The protein below binds the small molecule below.
Small molecule (SMILES): CC(=O)N[C@@H]1[C@@H](O)[C@H](O)[C@@H](CO)O[C@H]1O

Binding-site contacts:
Ligand atom C5 contacts residue THR38 of chain 1.A at 4.3 Å.
Ligand atom C4 contacts residue ASN36 of chain 1.A at 4.2 Å.
Ligand atom O5 contacts residue THR41 of chain 1.A at 3.9 Å.
Ligand atom O6 contacts residue THR38 of chain 1.A at 3.2 Å (h-bond).
Ligand atom N2 contacts residue ARG312 of chain 1.A at 4.5 Å.
Ligand atom O6 contacts residue GLU40 of chain 1.A at 3.4 Å.
Ligand atom N2 contacts residue ASN36 of chain 1.A at 2.8 Å (h-bond).
Ligand atom C7 contacts residue ARG312 of chain 1.A at 4.2 Å.
Ligand atom C8 contacts residue ARG312 of chain 1.A at 3.5 Å.
Ligand atom O5 contacts residue ASN36 of chain 1.A at 2.4 Å (h-bond).
Ligand atom C6 contacts residue THR38 of chain 1.A at 3.5 Å.
Ligand atom O7 contacts residue ASN36 of chain 1.A at 3.6 Å.
Ligand atom C2 contacts residue ASN36 of chain 1.A at 2.3 Å.
Ligand atom C6 contacts residue THR41 of chain 1.A at 4.3 Å.
Ligand atom C6 contacts residue GLU40 of chain 1.A at 3.5 Å.
Ligand atom C3 contacts residue ASN36 of chain 1.A at 3.7 Å.
Ligand atom C8 contacts residue ASP310 of chain 1.A at 4.0 Å.
Ligand atom C7 contacts residue ASN36 of chain 1.A at 3.3 Å.
Ligand atom O4 contacts residue GLU40 of chain 1.A at 4.5 Å.
Ligand atom C1 contacts residue ASN36 of chain 1.A at 1.5 Å.
Ligand atom C5 contacts residue ASN36 of chain 1.A at 3.7 Å.
Ligand atom O5 contacts residue THR38 of chain 1.A at 4.0 Å.
Ligand atom C8 contacts residue ASN36 of chain 1.A at 4.2 Å.
Ligand atom C1 contacts residue THR38 of chain 1.A at 4.5 Å.

Sequence of chain 1.A:
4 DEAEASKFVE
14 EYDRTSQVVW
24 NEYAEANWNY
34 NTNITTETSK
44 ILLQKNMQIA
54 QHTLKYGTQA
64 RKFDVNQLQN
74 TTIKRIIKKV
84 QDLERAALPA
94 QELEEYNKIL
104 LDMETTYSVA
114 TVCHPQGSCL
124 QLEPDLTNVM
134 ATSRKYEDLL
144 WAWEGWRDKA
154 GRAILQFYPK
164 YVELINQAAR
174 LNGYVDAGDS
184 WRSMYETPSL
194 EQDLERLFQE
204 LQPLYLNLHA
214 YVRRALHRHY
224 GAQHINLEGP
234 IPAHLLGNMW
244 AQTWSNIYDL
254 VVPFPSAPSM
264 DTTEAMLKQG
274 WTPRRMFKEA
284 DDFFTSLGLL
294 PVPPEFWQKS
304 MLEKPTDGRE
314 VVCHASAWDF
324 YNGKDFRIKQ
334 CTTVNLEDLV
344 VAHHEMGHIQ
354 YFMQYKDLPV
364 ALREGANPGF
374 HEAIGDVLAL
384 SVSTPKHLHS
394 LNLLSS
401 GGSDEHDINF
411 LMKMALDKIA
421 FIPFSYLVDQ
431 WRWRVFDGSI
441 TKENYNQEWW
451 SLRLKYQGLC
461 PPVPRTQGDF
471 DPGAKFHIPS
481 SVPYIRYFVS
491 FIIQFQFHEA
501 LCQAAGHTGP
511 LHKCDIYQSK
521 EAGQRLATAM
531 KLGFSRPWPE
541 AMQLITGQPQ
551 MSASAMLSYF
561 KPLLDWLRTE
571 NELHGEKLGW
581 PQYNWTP